Binding-site contacts:
Ligand atom NAR contacts residue ASP375 of chain 1.G at 3.5 Å (salt-bridge).
Ligand atom CAH contacts residue GLY405 of chain 1.G at 3.7 Å.
Ligand atom CAV contacts residue LEU408 of chain 1.G at 3.5 Å (hydrophobic).
Ligand atom OAC contacts residue ASP375 of chain 1.G at 3.4 Å (salt-bridge).
Ligand atom NAR contacts residue CO31 of chain 1.MB at 3.0 Å (h-bond).
Ligand atom OAC contacts residue CO31 of chain 1.MB at 3.0 Å (h-bond).
Ligand atom FAF contacts residue SO41 of chain 1.ND at 3.6 Å.
Ligand atom CAI contacts residue LYS302 of chain 1.G at 3.7 Å.
Ligand atom O contacts residue ASP375 of chain 1.G at 3.0 Å (salt-bridge).
Ligand atom O contacts residue ZN1 of chain 1.NB at 2.2 Å.
Ligand atom CA contacts residue LEU403 of chain 1.G at 3.4 Å (hydrophobic).
Ligand atom O contacts residue ASP295 of chain 1.G at 3.2 Å (salt-bridge).
Ligand atom FAF contacts residue LEU408 of chain 1.G at 3.7 Å.
Ligand atom C contacts residue ZN1 of chain 1.NB at 2.7 Å.
Ligand atom OAB contacts residue THR404 of chain 1.G at 3.2 Å.
Ligand atom FAE contacts residue GLY306 of chain 1.G at 3.5 Å.
Ligand atom FAF contacts residue PHE499 of chain 1.G at 3.1 Å.
Ligand atom FAD contacts residue LEU408 of chain 1.G at 3.5 Å.
Ligand atom NAR contacts residue LEU403 of chain 1.G at 3.3 Å (h-bond).
Ligand atom FAF contacts residue MET308 of chain 1.G at 3.6 Å.
Ligand atom CAZ contacts residue GLY405 of chain 1.G at 3.5 Å.
Ligand atom OAC contacts residue ASP315 of chain 1.G at 3.4 Å (salt-bridge).
Ligand atom CBA contacts residue LEU408 of chain 1.G at 3.5 Å (hydrophobic).
Ligand atom OAB contacts residue GLY405 of chain 1.G at 3.0 Å (h-bond).
Ligand atom O contacts residue LYS302 of chain 1.G at 2.4 Å (salt-bridge).
Ligand atom CAX contacts residue GLY405 of chain 1.G at 3.7 Å.
Ligand atom CAK contacts residue ALA493 of chain 1.G at 3.7 Å (hydrophobic).
Ligand atom C contacts residue LYS302 of chain 1.G at 3.5 Å.
Ligand atom OAC contacts residue ZN1 of chain 1.NB at 2.1 Å.
Ligand atom NAR contacts residue ZN1 of chain 1.NB at 2.7 Å.
Ligand atom CAV contacts residue ALA493 of chain 1.G at 3.7 Å (hydrophobic).
Ligand atom OAC contacts residue GLU377 of chain 1.G at 2.5 Å (salt-bridge).
Ligand atom C contacts residue ASP375 of chain 1.G at 3.4 Å.
Ligand atom FAD contacts residue ALA493 of chain 1.G at 2.9 Å.
Ligand atom OAC contacts residue ASP295 of chain 1.G at 2.9 Å (salt-bridge).
Ligand atom CAJ contacts residue GLY405 of chain 1.G at 3.4 Å.
Ligand atom NAR contacts residue LYS290 of chain 1.G at 3.5 Å (salt-bridge).
Ligand atom OAC contacts residue LYS290 of chain 1.G at 3.0 Å (salt-bridge).
Ligand atom FAF contacts residue LEU311 of chain 1.G at 3.7 Å.
Ligand atom FAE contacts residue MET308 of chain 1.G at 3.2 Å.

A small-molecule ligand and the protein it binds are described below.
Small molecule (SMILES): O=C(N[C@@H](C(=O)NO)c1ccc(-c2cc(F)c(F)c(F)c2)cc1)C1CCCCC1

Sequence of chain 1.G:
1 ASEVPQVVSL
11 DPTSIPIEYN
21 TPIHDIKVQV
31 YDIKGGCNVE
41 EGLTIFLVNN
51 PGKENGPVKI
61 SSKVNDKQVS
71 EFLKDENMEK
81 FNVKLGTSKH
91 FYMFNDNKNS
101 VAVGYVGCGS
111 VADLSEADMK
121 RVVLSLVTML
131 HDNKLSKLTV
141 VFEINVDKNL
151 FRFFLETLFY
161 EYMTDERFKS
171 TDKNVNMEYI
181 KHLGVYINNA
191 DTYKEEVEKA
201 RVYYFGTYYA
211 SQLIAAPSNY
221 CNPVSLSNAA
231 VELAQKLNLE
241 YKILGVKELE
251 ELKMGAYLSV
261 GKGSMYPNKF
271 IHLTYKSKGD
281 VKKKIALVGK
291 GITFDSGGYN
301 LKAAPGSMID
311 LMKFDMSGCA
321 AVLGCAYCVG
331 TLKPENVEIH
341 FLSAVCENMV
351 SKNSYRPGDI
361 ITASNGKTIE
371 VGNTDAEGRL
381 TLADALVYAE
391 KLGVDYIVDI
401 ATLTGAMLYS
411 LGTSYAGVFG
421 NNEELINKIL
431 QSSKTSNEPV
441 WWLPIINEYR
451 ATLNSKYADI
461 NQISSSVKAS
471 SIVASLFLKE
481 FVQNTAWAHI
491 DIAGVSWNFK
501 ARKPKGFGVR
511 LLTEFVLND